Binding-site contacts:
Ligand atom C14 contacts residue PHE132 of chain 1.C at 3.5 Å (hydrophobic).
Ligand atom C contacts residue ILE144 of chain 1.C at 3.8 Å (hydrophobic).
Ligand atom F2 contacts residue HIS67 of chain 1.C at 3.2 Å.
Ligand atom F contacts residue ALA71 of chain 1.C at 2.9 Å.
Ligand atom O3 contacts residue CYS64 of chain 1.C at 3.7 Å.
Ligand atom C17 contacts residue PHE132 of chain 1.C at 3.8 Å (hydrophobic).
Ligand atom C15 contacts residue PHE145 of chain 1.C at 3.7 Å (hydrophobic).
Ligand atom C9 contacts residue HIS67 of chain 1.C at 3.7 Å.
Ligand atom C13 contacts residue VAL120 of chain 1.C at 3.6 Å (hydrophobic).
Ligand atom O contacts residue LEU140 of chain 1.C at 3.6 Å.
Ligand atom F contacts residue LEU68 of chain 1.C at 3.9 Å.
Ligand atom O contacts residue HIS223 of chain 1.C at 3.4 Å.
Ligand atom C9 contacts residue LEU68 of chain 1.C at 3.4 Å (hydrophobic).
Ligand atom O contacts residue ILE144 of chain 1.C at 3.9 Å.
Ligand atom C16 contacts residue PHE132 of chain 1.C at 3.5 Å (hydrophobic).
Ligand atom C11 contacts residue PHE122 of chain 1.C at 3.9 Å (hydrophobic).
Ligand atom O3 contacts residue PHE122 of chain 1.C at 3.4 Å.
Ligand atom S contacts residue PHE122 of chain 1.C at 4.0 Å.
Ligand atom C1 contacts residue ILE144 of chain 1.C at 3.6 Å (hydrophobic).
Ligand atom C6 contacts residue CYS64 of chain 1.C at 3.8 Å (hydrophobic).
Ligand atom C10 contacts residue HIS67 of chain 1.C at 3.9 Å.
Ligand atom C15 contacts residue PHE132 of chain 1.C at 3.6 Å (hydrophobic).
Ligand atom C contacts residue MET102 of chain 1.C at 3.7 Å (hydrophobic).
Ligand atom C7 contacts residue LEU68 of chain 1.C at 3.6 Å (hydrophobic).
Ligand atom F2 contacts residue ALA71 of chain 1.C at 3.7 Å.
Ligand atom C7 contacts residue CYS64 of chain 1.C at 3.4 Å (hydrophobic).
Ligand atom C17 contacts residue ILE141 of chain 1.C at 3.7 Å (hydrophobic).
Ligand atom O1 contacts residue ILE144 of chain 1.C at 3.4 Å.
Ligand atom C13 contacts residue PHE132 of chain 1.C at 3.9 Å (hydrophobic).
Ligand atom C13 contacts residue MET109 of chain 1.C at 3.7 Å (hydrophobic).
Ligand atom C18 contacts residue PHE132 of chain 1.C at 4.0 Å (hydrophobic).
Ligand atom C contacts residue HIS223 of chain 1.C at 4.0 Å.
Ligand atom C1 contacts residue MET102 of chain 1.C at 3.5 Å (hydrophobic).
Ligand atom C6 contacts residue LEU68 of chain 1.C at 3.8 Å (hydrophobic).
Ligand atom O3 contacts residue HIS67 of chain 1.C at 3.5 Å.
Ligand atom C10 contacts residue ALA71 of chain 1.C at 3.8 Å (hydrophobic).
Ligand atom F contacts residue VAL105 of chain 1.C at 2.9 Å.
Ligand atom C4 contacts residue HIS223 of chain 1.C at 3.5 Å.
Ligand atom C19 contacts residue MET109 of chain 1.C at 3.8 Å (hydrophobic).
Ligand atom O2 contacts residue PHE122 of chain 1.C at 3.8 Å.

A small-molecule ligand and the protein it binds are described below.
Small molecule (SMILES): CCN1C(=O)COc2cc(N(CC(F)(F)F)S(=O)(=O)c3ccc(C)c(C)c3)ccc21

Sequence of chain 1.C:
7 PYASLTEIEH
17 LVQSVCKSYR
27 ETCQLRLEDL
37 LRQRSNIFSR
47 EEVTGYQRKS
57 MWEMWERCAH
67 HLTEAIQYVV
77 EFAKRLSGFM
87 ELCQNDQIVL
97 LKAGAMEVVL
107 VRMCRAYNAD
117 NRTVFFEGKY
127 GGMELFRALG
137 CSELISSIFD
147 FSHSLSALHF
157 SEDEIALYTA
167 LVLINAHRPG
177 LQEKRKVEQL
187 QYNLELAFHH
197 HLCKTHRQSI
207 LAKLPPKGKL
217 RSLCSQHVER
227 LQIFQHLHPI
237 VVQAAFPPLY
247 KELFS